Sequence of chain 1.A:
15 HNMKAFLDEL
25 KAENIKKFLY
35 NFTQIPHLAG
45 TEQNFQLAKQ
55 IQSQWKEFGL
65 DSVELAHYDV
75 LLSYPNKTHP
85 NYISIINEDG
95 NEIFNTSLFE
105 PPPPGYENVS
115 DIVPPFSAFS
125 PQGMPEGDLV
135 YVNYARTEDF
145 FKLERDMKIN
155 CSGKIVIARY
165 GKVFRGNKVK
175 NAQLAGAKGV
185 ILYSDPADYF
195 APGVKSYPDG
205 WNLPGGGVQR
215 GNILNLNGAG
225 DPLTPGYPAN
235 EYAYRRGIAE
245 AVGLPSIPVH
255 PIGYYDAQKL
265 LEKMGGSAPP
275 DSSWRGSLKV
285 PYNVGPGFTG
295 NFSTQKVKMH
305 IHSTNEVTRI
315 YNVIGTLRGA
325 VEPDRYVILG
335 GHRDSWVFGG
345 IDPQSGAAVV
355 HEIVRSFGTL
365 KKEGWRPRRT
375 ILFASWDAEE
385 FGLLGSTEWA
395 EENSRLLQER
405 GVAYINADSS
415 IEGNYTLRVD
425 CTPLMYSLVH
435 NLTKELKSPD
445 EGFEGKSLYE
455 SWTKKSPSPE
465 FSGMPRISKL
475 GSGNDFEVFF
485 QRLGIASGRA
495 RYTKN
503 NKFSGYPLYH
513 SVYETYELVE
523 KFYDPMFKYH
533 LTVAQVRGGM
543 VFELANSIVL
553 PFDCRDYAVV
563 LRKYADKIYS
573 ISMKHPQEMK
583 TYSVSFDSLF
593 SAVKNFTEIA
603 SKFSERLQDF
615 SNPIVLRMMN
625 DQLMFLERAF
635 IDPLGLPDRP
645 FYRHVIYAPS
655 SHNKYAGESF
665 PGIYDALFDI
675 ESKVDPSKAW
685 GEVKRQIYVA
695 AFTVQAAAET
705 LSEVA

This protein binds this small molecule.
Small molecule (SMILES): CC(=O)N[C@H]1[C@H](O[C@H]2[C@H](O)[C@@H](NC(C)=O)CO[C@@H]2CO)O[C@H](CO)[C@@H](O[C@@H]2O[C@H](CO)[C@@H](O)[C@H](O[C@H]3O[C@H](CO)[C@@H](O)[C@H](O)[C@@H]3O)[C@@H]2O)[C@@H]1O

Sequence of chain 2.A:
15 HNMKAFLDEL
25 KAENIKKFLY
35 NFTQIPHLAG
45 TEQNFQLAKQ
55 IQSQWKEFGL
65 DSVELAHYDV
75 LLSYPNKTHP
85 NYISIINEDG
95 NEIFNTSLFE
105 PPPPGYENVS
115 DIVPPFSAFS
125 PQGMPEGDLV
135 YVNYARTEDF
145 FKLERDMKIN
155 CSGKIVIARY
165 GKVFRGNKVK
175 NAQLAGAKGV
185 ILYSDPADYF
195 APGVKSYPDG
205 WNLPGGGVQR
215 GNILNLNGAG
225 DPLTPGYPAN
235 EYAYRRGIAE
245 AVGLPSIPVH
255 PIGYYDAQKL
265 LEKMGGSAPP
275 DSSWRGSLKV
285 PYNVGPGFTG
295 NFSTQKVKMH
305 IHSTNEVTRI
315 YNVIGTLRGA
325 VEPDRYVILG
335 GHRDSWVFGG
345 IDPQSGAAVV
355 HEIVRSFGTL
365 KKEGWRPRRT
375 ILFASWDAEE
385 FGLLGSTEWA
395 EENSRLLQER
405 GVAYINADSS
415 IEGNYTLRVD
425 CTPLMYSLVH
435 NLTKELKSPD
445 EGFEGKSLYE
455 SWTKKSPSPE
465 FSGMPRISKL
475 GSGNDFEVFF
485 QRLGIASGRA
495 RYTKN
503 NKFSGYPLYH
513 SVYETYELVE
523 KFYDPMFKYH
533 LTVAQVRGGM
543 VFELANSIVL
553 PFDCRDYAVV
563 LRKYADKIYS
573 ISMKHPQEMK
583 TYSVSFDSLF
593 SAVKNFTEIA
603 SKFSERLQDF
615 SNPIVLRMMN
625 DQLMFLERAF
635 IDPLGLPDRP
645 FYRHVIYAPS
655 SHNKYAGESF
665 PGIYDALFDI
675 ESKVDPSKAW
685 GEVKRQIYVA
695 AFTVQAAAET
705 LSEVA

Binding-site contacts:
Ligand atom O5 contacts residue ASN597 of chain 1.A at 2.3 Å (h-bond).
Ligand atom O4 contacts residue GLU235 of chain 2.A at 3.3 Å (salt-bridge).
Ligand atom C8 contacts residue SER593 of chain 1.A at 3.9 Å.
Ligand atom C6 contacts residue GLU235 of chain 2.A at 3.8 Å.
Ligand atom O3 contacts residue ARG313 of chain 2.A at 3.0 Å (salt-bridge).
Ligand atom C2 contacts residue SER593 of chain 1.A at 3.7 Å.
Ligand atom C8 contacts residue TYR236 of chain 2.A at 3.7 Å (hydrophobic).
Ligand atom C3 contacts residue ARG313 of chain 2.A at 3.7 Å.
Ligand atom O2 contacts residue HIS71 of chain 2.A at 2.9 Å (h-bond).
Ligand atom C1 contacts residue ASN597 of chain 1.A at 1.5 Å.
Ligand atom C1 contacts residue ARG313 of chain 2.A at 4.0 Å.
Ligand atom C4 contacts residue ARG313 of chain 2.A at 3.5 Å.
Ligand atom N2 contacts residue GLN699 of chain 1.A at 3.5 Å (h-bond).
Ligand atom C7 contacts residue SER593 of chain 1.A at 3.9 Å.
Ligand atom C7 contacts residue GLN699 of chain 1.A at 3.4 Å.
Ligand atom C1 contacts residue SER593 of chain 1.A at 3.6 Å.
Ligand atom O4 contacts residue GLU235 of chain 2.A at 4.0 Å.
Ligand atom N2 contacts residue SER593 of chain 1.A at 2.9 Å (h-bond).
Ligand atom O2 contacts residue ARG313 of chain 2.A at 3.4 Å (salt-bridge).
Ligand atom C8 contacts residue SER590 of chain 1.A at 3.5 Å.
Ligand atom O5 contacts residue HIS71 of chain 2.A at 3.5 Å.
Ligand atom O2 contacts residue GLU235 of chain 2.A at 2.3 Å (salt-bridge).
Ligand atom C2 contacts residue GLN699 of chain 1.A at 3.7 Å.
Ligand atom C1 contacts residue GLN699 of chain 1.A at 3.8 Å.
Ligand atom C2 contacts residue GLU235 of chain 2.A at 3.2 Å.
Ligand atom C6 contacts residue HIS71 of chain 2.A at 3.9 Å.
Ligand atom C7 contacts residue ASN597 of chain 1.A at 3.8 Å.
Ligand atom C8 contacts residue ALA594 of chain 1.A at 3.8 Å (hydrophobic).
Ligand atom C2 contacts residue ARG313 of chain 2.A at 3.9 Å.
Ligand atom C5 contacts residue ASN597 of chain 1.A at 3.6 Å.
Ligand atom O3 contacts residue GLU235 of chain 2.A at 4.0 Å.
Ligand atom C2 contacts residue ASN597 of chain 1.A at 2.4 Å.
Ligand atom O4 contacts residue ARG313 of chain 2.A at 3.9 Å.
Ligand atom C3 contacts residue ASN597 of chain 1.A at 3.8 Å.
Ligand atom C5 contacts residue HIS71 of chain 2.A at 4.1 Å.
Ligand atom C1 contacts residue GLU235 of chain 2.A at 3.9 Å.
Ligand atom O7 contacts residue TYR236 of chain 2.A at 4.0 Å.
Ligand atom N2 contacts residue ASN597 of chain 1.A at 2.9 Å (h-bond).
Ligand atom O7 contacts residue GLN699 of chain 1.A at 3.3 Å.
Ligand atom C3 contacts residue ARG313 of chain 2.A at 3.8 Å.